This small molecule binds to this protein.
Small molecule (SMILES): C[N+](C)(C)[O-]

Sequence of chain 1.A:
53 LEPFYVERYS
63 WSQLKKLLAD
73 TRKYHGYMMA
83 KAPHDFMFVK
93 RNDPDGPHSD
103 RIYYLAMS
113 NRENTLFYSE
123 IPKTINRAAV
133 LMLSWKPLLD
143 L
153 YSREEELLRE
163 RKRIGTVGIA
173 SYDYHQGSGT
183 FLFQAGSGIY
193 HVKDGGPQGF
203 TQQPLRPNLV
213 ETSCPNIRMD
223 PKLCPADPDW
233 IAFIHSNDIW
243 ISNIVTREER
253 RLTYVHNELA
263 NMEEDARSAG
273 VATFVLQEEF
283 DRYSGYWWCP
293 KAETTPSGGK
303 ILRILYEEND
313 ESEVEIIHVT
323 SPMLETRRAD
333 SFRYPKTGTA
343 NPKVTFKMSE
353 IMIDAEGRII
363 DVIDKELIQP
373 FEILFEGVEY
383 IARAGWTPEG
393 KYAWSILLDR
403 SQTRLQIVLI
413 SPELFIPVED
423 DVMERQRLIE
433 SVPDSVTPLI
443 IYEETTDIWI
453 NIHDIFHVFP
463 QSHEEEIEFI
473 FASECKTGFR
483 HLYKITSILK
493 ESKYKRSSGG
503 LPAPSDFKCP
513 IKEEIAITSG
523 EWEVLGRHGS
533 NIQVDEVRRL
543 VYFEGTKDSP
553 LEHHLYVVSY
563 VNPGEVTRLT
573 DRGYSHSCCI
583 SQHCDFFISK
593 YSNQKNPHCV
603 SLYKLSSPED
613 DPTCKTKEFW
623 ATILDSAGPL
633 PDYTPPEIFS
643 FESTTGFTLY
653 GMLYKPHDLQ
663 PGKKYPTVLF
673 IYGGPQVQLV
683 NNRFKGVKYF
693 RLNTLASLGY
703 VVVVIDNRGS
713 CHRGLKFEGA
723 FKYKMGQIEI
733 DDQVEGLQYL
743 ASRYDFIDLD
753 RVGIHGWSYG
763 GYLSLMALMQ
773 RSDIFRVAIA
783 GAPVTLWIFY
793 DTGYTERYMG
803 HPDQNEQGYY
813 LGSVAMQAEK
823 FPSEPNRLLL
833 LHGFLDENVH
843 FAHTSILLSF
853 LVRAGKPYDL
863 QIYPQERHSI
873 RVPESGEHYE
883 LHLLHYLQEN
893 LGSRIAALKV

Binding-site contacts:
Ligand atom NAC contacts residue TMO1 of chain 1.L at 3.9 Å.
Ligand atom OAE contacts residue HIS842 of chain 1.C at 4.1 Å.
Ligand atom OAE contacts residue ARG329 of chain 1.A at 3.7 Å.
Ligand atom CAD contacts residue TMO1 of chain 1.L at 3.4 Å.
Ligand atom CAB contacts residue THR322 of chain 1.C at 3.7 Å.
Ligand atom CAB contacts residue HIS842 of chain 1.C at 4.0 Å.
Ligand atom CAA contacts residue ARG330 of chain 1.A at 4.4 Å.
Ligand atom CAB contacts residue HIS320 of chain 1.C at 3.0 Å.
Ligand atom CAB contacts residue VAL321 of chain 1.C at 4.1 Å (hydrophobic).
Ligand atom OAE contacts residue HIS320 of chain 1.C at 3.0 Å (h-bond).
Ligand atom CAD contacts residue ALA331 of chain 1.A at 3.6 Å (hydrophobic).
Ligand atom CAA contacts residue HIS842 of chain 1.C at 4.1 Å.
Ligand atom CAD contacts residue ARG330 of chain 1.A at 3.6 Å.
Ligand atom NAC contacts residue HIS320 of chain 1.C at 3.6 Å (h-bond).
Ligand atom NAC contacts residue THR322 of chain 1.A at 3.9 Å.
Ligand atom CAB contacts residue TMO1 of chain 1.L at 3.4 Å.
Ligand atom OAE contacts residue ALA331 of chain 1.A at 4.4 Å.
Ligand atom NAC contacts residue HIS842 of chain 1.C at 4.4 Å.
Ligand atom OAE contacts residue ARG330 of chain 1.A at 3.2 Å (salt-bridge).
Ligand atom CAA contacts residue THR322 of chain 1.A at 3.4 Å.
Ligand atom CAD contacts residue THR322 of chain 1.A at 3.2 Å.
Ligand atom NAC contacts residue ARG330 of chain 1.A at 3.9 Å.

Sequence of chain 1.C:
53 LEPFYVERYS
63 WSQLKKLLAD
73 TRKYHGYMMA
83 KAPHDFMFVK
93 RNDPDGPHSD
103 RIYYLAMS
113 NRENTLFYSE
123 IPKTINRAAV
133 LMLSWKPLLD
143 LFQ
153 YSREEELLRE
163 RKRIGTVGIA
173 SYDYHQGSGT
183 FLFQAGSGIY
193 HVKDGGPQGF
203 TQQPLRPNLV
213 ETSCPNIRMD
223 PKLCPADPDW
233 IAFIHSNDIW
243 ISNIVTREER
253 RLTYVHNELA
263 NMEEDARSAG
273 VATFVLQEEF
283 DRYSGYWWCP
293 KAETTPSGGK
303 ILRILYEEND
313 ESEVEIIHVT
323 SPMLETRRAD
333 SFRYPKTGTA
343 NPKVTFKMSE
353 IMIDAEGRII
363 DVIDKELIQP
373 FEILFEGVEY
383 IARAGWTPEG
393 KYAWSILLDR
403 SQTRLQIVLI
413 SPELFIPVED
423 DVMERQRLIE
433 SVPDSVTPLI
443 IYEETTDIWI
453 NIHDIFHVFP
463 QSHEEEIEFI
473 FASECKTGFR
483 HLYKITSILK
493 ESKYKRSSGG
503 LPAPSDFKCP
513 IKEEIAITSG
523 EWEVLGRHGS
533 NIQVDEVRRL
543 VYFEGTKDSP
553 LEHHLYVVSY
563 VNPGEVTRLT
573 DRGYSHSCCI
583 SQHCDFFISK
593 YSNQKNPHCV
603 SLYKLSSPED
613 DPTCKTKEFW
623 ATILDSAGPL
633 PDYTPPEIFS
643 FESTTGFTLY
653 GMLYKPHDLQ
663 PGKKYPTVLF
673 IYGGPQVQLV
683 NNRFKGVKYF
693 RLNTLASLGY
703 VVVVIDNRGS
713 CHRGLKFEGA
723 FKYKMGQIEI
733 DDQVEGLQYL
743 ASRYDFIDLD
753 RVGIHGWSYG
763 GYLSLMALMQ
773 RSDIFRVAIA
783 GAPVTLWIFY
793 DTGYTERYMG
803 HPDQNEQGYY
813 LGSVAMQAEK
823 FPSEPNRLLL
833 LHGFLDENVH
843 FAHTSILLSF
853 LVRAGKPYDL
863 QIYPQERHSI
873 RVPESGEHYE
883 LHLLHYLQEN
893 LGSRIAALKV